Sequence of chain 1.A:
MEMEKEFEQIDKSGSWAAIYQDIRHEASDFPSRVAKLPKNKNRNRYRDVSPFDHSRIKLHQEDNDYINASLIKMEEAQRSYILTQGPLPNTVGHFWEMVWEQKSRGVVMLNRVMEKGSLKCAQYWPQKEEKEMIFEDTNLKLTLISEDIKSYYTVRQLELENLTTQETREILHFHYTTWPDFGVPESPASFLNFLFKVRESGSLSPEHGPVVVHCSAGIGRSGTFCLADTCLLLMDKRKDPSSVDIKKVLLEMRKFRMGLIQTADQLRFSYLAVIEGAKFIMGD

This small molecule binds to this protein.
Small molecule (SMILES): COC(=O)c1cccc(NS(C)(=O)=O)c1

Binding-site contacts:
Ligand atom S contacts residue SER201 of chain 1.A at 4.2 Å.
Ligand atom C5 contacts residue GLU170 of chain 1.A at 4.0 Å.
Ligand atom C2 contacts residue LEU172 of chain 1.A at 4.2 Å (hydrophobic).
Ligand atom C3 contacts residue LEU172 of chain 1.A at 4.0 Å (hydrophobic).
Ligand atom C4 contacts residue LEU172 of chain 1.A at 3.8 Å (hydrophobic).
Ligand atom C1 contacts residue VAL155 of chain 1.A at 3.8 Å (hydrophobic).
Ligand atom O contacts residue VAL155 of chain 1.A at 4.0 Å.
Ligand atom C8 contacts residue SER201 of chain 1.A at 2.8 Å.
Ligand atom C contacts residue ASP148 of chain 1.A at 4.1 Å.
Ligand atom C8 contacts residue GLU200 of chain 1.A at 3.4 Å.
Ligand atom O2 contacts residue SER201 of chain 1.A at 4.0 Å.
Ligand atom O1 contacts residue ASP148 of chain 1.A at 4.5 Å.
Ligand atom N contacts residue SER201 of chain 1.A at 4.3 Å.
Ligand atom C6 contacts residue GLN157 of chain 1.A at 4.5 Å.
Ligand atom O contacts residue ARG156 of chain 1.A at 4.2 Å.
Ligand atom C contacts residue VAL155 of chain 1.A at 3.6 Å (hydrophobic).
Ligand atom C3 contacts residue GLN157 of chain 1.A at 2.3 Å.
Ligand atom N contacts residue LEU172 of chain 1.A at 4.0 Å.
Ligand atom C4 contacts residue GLU170 of chain 1.A at 3.6 Å.
Ligand atom C contacts residue SER146 of chain 1.A at 3.1 Å.
Ligand atom C contacts residue GLU147 of chain 1.A at 4.3 Å.
Ligand atom C1 contacts residue GLN157 of chain 1.A at 3.8 Å.
Ligand atom O contacts residue SER146 of chain 1.A at 3.6 Å (h-bond).
Ligand atom C6 contacts residue LEU172 of chain 1.A at 4.1 Å (hydrophobic).
Ligand atom C2 contacts residue VAL155 of chain 1.A at 4.5 Å (hydrophobic).
Ligand atom O1 contacts residue VAL155 of chain 1.A at 3.5 Å.
Ligand atom C2 contacts residue GLN157 of chain 1.A at 3.6 Å.
Ligand atom C5 contacts residue GLN157 of chain 1.A at 3.4 Å.
Ligand atom O contacts residue GLN157 of chain 1.A at 2.9 Å.
Ligand atom C contacts residue GLN157 of chain 1.A at 3.8 Å.
Ligand atom C5 contacts residue LEU172 of chain 1.A at 3.8 Å (hydrophobic).
Ligand atom C4 contacts residue GLN157 of chain 1.A at 2.1 Å.
Ligand atom C7 contacts residue LEU172 of chain 1.A at 4.3 Å (hydrophobic).